This small molecule binds to this protein.
Small molecule (SMILES): CC(=O)N[C@@H]1[C@@H](O)[C@H](O)[C@@H](CO)O[C@H]1O

Binding-site contacts:
Ligand atom O7 contacts residue SER343 of chain 1.F at 4.3 Å.
Ligand atom O5 contacts residue ASN358 of chain 1.F at 2.4 Å (h-bond).
Ligand atom C5 contacts residue ASN358 of chain 1.F at 3.6 Å.
Ligand atom O7 contacts residue ASN358 of chain 1.F at 3.3 Å (h-bond).
Ligand atom N2 contacts residue ASN358 of chain 1.F at 2.9 Å (h-bond).
Ligand atom O7 contacts residue SER345 of chain 1.F at 4.2 Å.
Ligand atom C1 contacts residue ASN358 of chain 1.F at 1.4 Å.
Ligand atom C4 contacts residue ASN358 of chain 1.F at 4.2 Å.
Ligand atom C3 contacts residue ASN358 of chain 1.F at 3.8 Å.
Ligand atom C7 contacts residue ASN358 of chain 1.F at 3.4 Å.
Ligand atom C2 contacts residue ASN358 of chain 1.F at 2.5 Å.

Sequence of chain 1.F:
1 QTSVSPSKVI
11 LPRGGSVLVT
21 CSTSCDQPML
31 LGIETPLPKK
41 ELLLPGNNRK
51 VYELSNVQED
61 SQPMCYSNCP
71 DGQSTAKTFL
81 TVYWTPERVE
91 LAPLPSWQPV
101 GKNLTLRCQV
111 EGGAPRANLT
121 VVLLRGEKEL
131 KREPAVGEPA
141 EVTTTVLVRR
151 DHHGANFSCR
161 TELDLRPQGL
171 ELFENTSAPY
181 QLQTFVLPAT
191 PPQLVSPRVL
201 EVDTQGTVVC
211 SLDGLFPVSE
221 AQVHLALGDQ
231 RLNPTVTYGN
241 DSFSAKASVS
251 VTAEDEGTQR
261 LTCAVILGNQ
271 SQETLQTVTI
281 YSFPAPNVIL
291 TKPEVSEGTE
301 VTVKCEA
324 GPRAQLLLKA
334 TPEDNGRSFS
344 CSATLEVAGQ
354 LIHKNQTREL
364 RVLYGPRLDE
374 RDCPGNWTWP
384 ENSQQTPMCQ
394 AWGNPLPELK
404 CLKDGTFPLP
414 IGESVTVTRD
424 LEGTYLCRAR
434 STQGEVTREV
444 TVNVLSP